A protein and the small-molecule ligand that binds it are described below.
Small molecule (SMILES): CC(=O)N[C@@H]1[C@@H](O)[C@H](O)[C@@H](CO)O[C@H]1O

Sequence of chain 1.B:
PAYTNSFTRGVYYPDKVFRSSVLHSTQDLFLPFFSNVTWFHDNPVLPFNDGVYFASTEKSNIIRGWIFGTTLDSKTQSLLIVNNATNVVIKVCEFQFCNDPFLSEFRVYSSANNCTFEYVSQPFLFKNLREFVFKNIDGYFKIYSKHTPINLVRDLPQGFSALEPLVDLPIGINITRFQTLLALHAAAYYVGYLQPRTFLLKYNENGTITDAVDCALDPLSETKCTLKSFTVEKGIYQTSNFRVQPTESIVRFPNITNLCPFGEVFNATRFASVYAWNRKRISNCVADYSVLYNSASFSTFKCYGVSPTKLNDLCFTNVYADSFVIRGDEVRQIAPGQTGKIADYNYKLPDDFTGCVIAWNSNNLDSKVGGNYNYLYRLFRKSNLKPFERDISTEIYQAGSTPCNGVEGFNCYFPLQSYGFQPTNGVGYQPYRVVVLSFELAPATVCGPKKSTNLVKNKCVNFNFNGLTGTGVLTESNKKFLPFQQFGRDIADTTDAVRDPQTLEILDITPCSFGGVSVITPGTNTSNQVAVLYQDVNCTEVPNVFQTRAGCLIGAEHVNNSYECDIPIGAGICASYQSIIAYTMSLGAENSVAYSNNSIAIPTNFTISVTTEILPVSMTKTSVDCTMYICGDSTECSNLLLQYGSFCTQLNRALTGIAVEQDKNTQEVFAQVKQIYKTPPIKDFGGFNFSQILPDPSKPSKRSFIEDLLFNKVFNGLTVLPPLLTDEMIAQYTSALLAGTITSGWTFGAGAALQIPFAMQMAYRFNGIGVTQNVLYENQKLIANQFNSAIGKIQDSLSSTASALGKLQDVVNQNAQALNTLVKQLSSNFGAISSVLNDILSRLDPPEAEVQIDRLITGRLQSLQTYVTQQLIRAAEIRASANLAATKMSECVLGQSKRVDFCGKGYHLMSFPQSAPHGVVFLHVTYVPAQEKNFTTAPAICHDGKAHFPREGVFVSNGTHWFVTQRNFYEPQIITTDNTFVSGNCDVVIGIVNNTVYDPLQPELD

Binding-site contacts:
Ligand atom O5 contacts residue TYR3 of chain 1.B at 3.4 Å.
Ligand atom C3 contacts residue ASN36 of chain 1.B at 3.8 Å.
Ligand atom C5 contacts residue ASN36 of chain 1.B at 3.7 Å.
Ligand atom C1 contacts residue TYR3 of chain 1.B at 4.0 Å (hydrophobic).
Ligand atom O7 contacts residue ASN36 of chain 1.B at 2.8 Å (h-bond).
Ligand atom O5 contacts residue ASN36 of chain 1.B at 2.4 Å (h-bond).
Ligand atom O6 contacts residue TYR3 of chain 1.B at 3.5 Å.
Ligand atom N2 contacts residue ASN36 of chain 1.B at 2.9 Å (h-bond).
Ligand atom C8 contacts residue ASN36 of chain 1.B at 4.3 Å.
Ligand atom C1 contacts residue ASN36 of chain 1.B at 1.4 Å.
Ligand atom C2 contacts residue ASN36 of chain 1.B at 2.5 Å.
Ligand atom C4 contacts residue ASN36 of chain 1.B at 4.2 Å.
Ligand atom C6 contacts residue TYR3 of chain 1.B at 4.4 Å (hydrophobic).
Ligand atom C7 contacts residue ASN36 of chain 1.B at 3.0 Å.